Binding-site contacts:
Ligand atom CD contacts residue GLU196 of chain 1.B at 3.9 Å.
Ligand atom OXT contacts residue ARG99 of chain 1.B at 2.8 Å (salt-bridge).
Ligand atom OE1 contacts residue THR146 of chain 1.B at 2.6 Å (h-bond).
Ligand atom N contacts residue GLU196 of chain 1.B at 2.9 Å (salt-bridge).
Ligand atom CA contacts residue THR94 of chain 1.B at 3.4 Å.
Ligand atom CA contacts residue GLU196 of chain 1.B at 3.3 Å.
Ligand atom N contacts residue THR94 of chain 1.B at 2.9 Å (h-bond).
Ligand atom N contacts residue TYR222 of chain 1.B at 3.9 Å.
Ligand atom C contacts residue SER145 of chain 1.B at 3.4 Å.
Ligand atom CA contacts residue ASP92 of chain 1.B at 3.9 Å.
Ligand atom CA contacts residue SER145 of chain 1.B at 3.3 Å.
Ligand atom OXT contacts residue SER145 of chain 1.B at 4.1 Å.
Ligand atom CA contacts residue TYR64 of chain 1.B at 4.2 Å (hydrophobic).
Ligand atom O contacts residue GLY144 of chain 1.B at 3.5 Å.
Ligand atom C contacts residue ARG99 of chain 1.B at 3.5 Å.
Ligand atom CG contacts residue LEU141 of chain 1.B at 3.5 Å (hydrophobic).
Ligand atom O contacts residue TYR64 of chain 1.B at 3.8 Å.
Ligand atom CD contacts residue LEU141 of chain 1.B at 3.8 Å (hydrophobic).
Ligand atom CD contacts residue THR146 of chain 1.B at 3.3 Å.
Ligand atom C contacts residue ASP92 of chain 1.B at 4.2 Å.
Ligand atom OE2 contacts residue SER145 of chain 1.B at 3.2 Å (h-bond).
Ligand atom OXT contacts residue THR94 of chain 1.B at 2.9 Å (h-bond).
Ligand atom OXT contacts residue TYR64 of chain 1.B at 3.6 Å.
Ligand atom CG contacts residue GLU196 of chain 1.B at 3.6 Å.
Ligand atom OE1 contacts residue GLU196 of chain 1.B at 3.7 Å.
Ligand atom OXT contacts residue ASP92 of chain 1.B at 3.6 Å.
Ligand atom N contacts residue TYR64 of chain 1.B at 4.1 Å.
Ligand atom OXT contacts residue LEU93 of chain 1.B at 3.6 Å.
Ligand atom CB contacts residue LEU141 of chain 1.B at 3.5 Å (hydrophobic).
Ligand atom N contacts residue SER145 of chain 1.B at 4.0 Å.
Ligand atom OE2 contacts residue GLY144 of chain 1.B at 3.4 Å.
Ligand atom CB contacts residue GLU196 of chain 1.B at 4.1 Å.
Ligand atom O contacts residue ARG99 of chain 1.B at 2.9 Å (salt-bridge).
Ligand atom C contacts residue TYR64 of chain 1.B at 3.8 Å (hydrophobic).
Ligand atom OE2 contacts residue LEU141 of chain 1.B at 3.7 Å.
Ligand atom N contacts residue ASP92 of chain 1.B at 2.7 Å (salt-bridge).
Ligand atom CB contacts residue TYR64 of chain 1.B at 3.8 Å (hydrophobic).
Ligand atom C contacts residue THR94 of chain 1.B at 3.6 Å.
Ligand atom OE2 contacts residue THR146 of chain 1.B at 3.1 Å (h-bond).
Ligand atom O contacts residue SER145 of chain 1.B at 3.0 Å (h-bond).

A protein and the small-molecule ligand that binds it are described below.
Small molecule (SMILES): N[C@@H](CCC(=O)O)C(=O)O

Sequence of chain 1.B:
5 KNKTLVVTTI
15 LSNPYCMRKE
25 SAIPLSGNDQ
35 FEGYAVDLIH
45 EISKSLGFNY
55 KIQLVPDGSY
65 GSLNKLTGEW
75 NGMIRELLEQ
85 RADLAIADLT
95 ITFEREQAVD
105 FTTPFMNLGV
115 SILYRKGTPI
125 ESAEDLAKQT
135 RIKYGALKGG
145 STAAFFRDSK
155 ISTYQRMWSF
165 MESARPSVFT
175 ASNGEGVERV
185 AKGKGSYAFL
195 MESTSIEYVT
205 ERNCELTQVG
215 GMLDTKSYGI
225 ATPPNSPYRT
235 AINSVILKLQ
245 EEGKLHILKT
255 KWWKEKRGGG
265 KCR